Sequence of chain 1.A:
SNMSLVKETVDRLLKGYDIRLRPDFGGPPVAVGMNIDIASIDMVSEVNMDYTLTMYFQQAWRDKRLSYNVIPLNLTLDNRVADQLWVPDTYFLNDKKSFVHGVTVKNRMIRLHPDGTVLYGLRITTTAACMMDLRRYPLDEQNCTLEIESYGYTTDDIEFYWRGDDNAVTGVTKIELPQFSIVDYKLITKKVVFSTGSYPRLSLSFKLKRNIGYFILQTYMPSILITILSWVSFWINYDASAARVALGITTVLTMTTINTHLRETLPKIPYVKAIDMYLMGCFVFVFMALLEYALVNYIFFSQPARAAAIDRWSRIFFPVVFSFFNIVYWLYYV

This protein binds this small molecule.
Small molecule (SMILES): CC(=O)N[C@@H]1[C@@H](O)[C@H](O)[C@@H](CO)O[C@H]1O

Binding-site contacts:
Ligand atom N2 contacts residue ASN80 of chain 1.A at 2.9 Å (h-bond).
Ligand atom C1 contacts residue ASN80 of chain 1.A at 1.4 Å.
Ligand atom C5 contacts residue ASN80 of chain 1.A at 3.7 Å.
Ligand atom C4 contacts residue ASN80 of chain 1.A at 4.2 Å.
Ligand atom C3 contacts residue ASN80 of chain 1.A at 3.8 Å.
Ligand atom C2 contacts residue ASN80 of chain 1.A at 2.5 Å.
Ligand atom O5 contacts residue HIS119 of chain 1.A at 3.2 Å.
Ligand atom O5 contacts residue ASN80 of chain 1.A at 2.4 Å (h-bond).
Ligand atom C5 contacts residue HIS119 of chain 1.A at 3.8 Å.
Ligand atom O6 contacts residue HIS119 of chain 1.A at 3.6 Å.
Ligand atom O7 contacts residue ASN80 of chain 1.A at 4.2 Å.
Ligand atom C6 contacts residue HIS119 of chain 1.A at 4.1 Å.
Ligand atom C8 contacts residue PRO78 of chain 1.A at 3.4 Å (hydrophobic).
Ligand atom C7 contacts residue ASN80 of chain 1.A at 3.8 Å.
Ligand atom C1 contacts residue HIS119 of chain 1.A at 3.6 Å.
Ligand atom C8 contacts residue ASN80 of chain 1.A at 4.3 Å.
Ligand atom C8 contacts residue LEU79 of chain 1.A at 3.8 Å (hydrophobic).